Binding-site contacts:
Ligand atom O2F contacts residue ASN100 of chain 1.B at 2.8 Å (h-bond).
Ligand atom O3E contacts residue ASN100 of chain 1.B at 2.9 Å (h-bond).
Ligand atom O5F contacts residue GLN171 of chain 1.B at 3.1 Å (h-bond).
Ligand atom N3B contacts residue LYS101 of chain 1.B at 3.6 Å.
Ligand atom O2G contacts residue GLY162 of chain 1.B at 2.9 Å (h-bond).
Ligand atom O1A contacts residue LYS61 of chain 1.B at 3.0 Å (salt-bridge).
Ligand atom O2B contacts residue GLY162 of chain 1.B at 3.4 Å (h-bond).
Ligand atom O2G contacts residue ASN156 of chain 1.B at 3.6 Å (h-bond).
Ligand atom O1D contacts residue ASN156 of chain 1.B at 2.7 Å (h-bond).
Ligand atom C5B contacts residue PHE102 of chain 1.B at 3.5 Å (hydrophobic).
Ligand atom N6A contacts residue THR287 of chain 1.B at 3.3 Å (h-bond).
Ligand atom C2B contacts residue LEU99 of chain 1.B at 3.6 Å (hydrophobic).
Ligand atom O4E contacts residue VAL104 of chain 1.B at 3.6 Å.
Ligand atom O2E contacts residue ASN285 of chain 1.B at 3.4 Å (h-bond).
Ligand atom N7A contacts residue THR287 of chain 1.B at 3.1 Å (h-bond).
Ligand atom PB contacts residue SER164 of chain 1.B at 3.4 Å.
Ligand atom N1B contacts residue LYS101 of chain 1.B at 3.5 Å.
Ligand atom N1A contacts residue MET292 of chain 1.B at 3.6 Å.
Ligand atom O3F contacts residue ASN100 of chain 1.B at 3.0 Å (h-bond).
Ligand atom O1D contacts residue GLN171 of chain 1.B at 3.3 Å (h-bond).
Ligand atom C1F contacts residue ASN100 of chain 1.B at 3.6 Å.
Ligand atom O2D contacts residue SER164 of chain 1.B at 2.7 Å (h-bond).
Ligand atom O2D contacts residue SER163 of chain 1.B at 3.1 Å (h-bond).
Ligand atom O1G contacts residue ASN285 of chain 1.B at 3.5 Å (h-bond).
Ligand atom N7B contacts residue PHE102 of chain 1.B at 3.6 Å.
Ligand atom O3F contacts residue GLN171 of chain 1.B at 2.9 Å (h-bond).
Ligand atom C2B contacts residue LYS101 of chain 1.B at 3.4 Å.
Ligand atom C8A contacts residue ASN285 of chain 1.B at 3.4 Å.
Ligand atom O2D contacts residue GLN165 of chain 1.B at 2.8 Å (h-bond).
Ligand atom O1G contacts residue ASN156 of chain 1.B at 3.5 Å (h-bond).
Ligand atom N3B contacts residue LEU110 of chain 1.B at 3.5 Å.
Ligand atom PG contacts residue ASN285 of chain 1.B at 3.6 Å.
Ligand atom O2G contacts residue ASN285 of chain 1.B at 2.8 Å (h-bond).
Ligand atom O2E contacts residue GLN171 of chain 1.B at 3.6 Å.
Ligand atom C5A contacts residue THR287 of chain 1.B at 3.5 Å.
Ligand atom N6A contacts residue MET292 of chain 1.B at 3.0 Å (h-bond).
Ligand atom C2E contacts residue ASN285 of chain 1.B at 3.6 Å.
Ligand atom N6B contacts residue PRO75 of chain 1.B at 3.3 Å.
Ligand atom O1G contacts residue GLN171 of chain 1.B at 2.9 Å (h-bond).
Ligand atom O2B contacts residue SER164 of chain 1.B at 2.2 Å (h-bond).

Sequence of chain 1.B:
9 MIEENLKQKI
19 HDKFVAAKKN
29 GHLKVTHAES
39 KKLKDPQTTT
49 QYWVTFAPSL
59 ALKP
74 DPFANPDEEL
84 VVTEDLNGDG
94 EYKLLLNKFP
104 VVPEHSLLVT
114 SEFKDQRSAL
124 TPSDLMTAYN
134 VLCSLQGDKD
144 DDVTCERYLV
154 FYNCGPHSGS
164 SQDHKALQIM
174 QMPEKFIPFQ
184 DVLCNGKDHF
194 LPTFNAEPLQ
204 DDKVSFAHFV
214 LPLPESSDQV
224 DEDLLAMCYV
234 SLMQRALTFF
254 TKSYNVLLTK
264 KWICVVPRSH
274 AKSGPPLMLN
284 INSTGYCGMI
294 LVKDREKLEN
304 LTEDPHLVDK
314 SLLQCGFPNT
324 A

A small-molecule ligand and the protein it binds are described below.
Small molecule (SMILES): Nc1ncnc2c1ncn2[C@@H]1O[C@H](CO[P](=O)(O)O[P](=O)(O)O[P](=O)(O)O[P](=O)(O)OC[C@H]2O[C@@H](n3cnc4c(N)ncnc43)[C@H](O)[C@@H]2O)[C@@H](O)[C@H]1O